Binding-site contacts:
Ligand atom C5 contacts residue LEU90 of chain 2.A at 4.4 Å (hydrophobic).
Ligand atom C1 contacts residue LEU90 of chain 2.A at 4.0 Å (hydrophobic).
Ligand atom C5 contacts residue PHE87 of chain 2.A at 3.9 Å (hydrophobic).
Ligand atom C8 contacts residue HIS53 of chain 2.A at 3.8 Å.
Ligand atom C3 contacts residue ILE85 of chain 2.A at 4.5 Å (hydrophobic).
Ligand atom C2 contacts residue GLU253 of chain 2.A at 4.1 Å.
Ligand atom C6 contacts residue LEU90 of chain 2.A at 4.0 Å (hydrophobic).
Ligand atom O3 contacts residue PRO153 of chain 2.A at 3.2 Å.
Ligand atom C5 contacts residue VAL93 of chain 2.A at 4.4 Å (hydrophobic).
Ligand atom O1 contacts residue HIS131 of chain 2.A at 2.8 Å (h-bond).
Ligand atom C2 contacts residue HIS154 of chain 2.A at 4.3 Å.
Ligand atom C6 contacts residue TRP99 of chain 2.A at 4.4 Å (hydrophobic).
Ligand atom O1 contacts residue LEU90 of chain 2.A at 3.9 Å.
Ligand atom O2 contacts residue HIS53 of chain 2.A at 3.8 Å.
Ligand atom O2 contacts residue HIS131 of chain 2.A at 3.1 Å.
Ligand atom C3 contacts residue PRO153 of chain 2.A at 4.4 Å (hydrophobic).
Ligand atom O1 contacts residue PHE48 of chain 2.A at 3.3 Å.
Ligand atom O3 contacts residue ILE85 of chain 2.A at 4.2 Å.
Ligand atom C2 contacts residue ILE159 of chain 2.A at 4.3 Å (hydrophobic).
Ligand atom C1 contacts residue ILE85 of chain 2.A at 4.4 Å (hydrophobic).
Ligand atom C7 contacts residue TRP99 of chain 2.A at 4.5 Å (hydrophobic).
Ligand atom C6 contacts residue VAL93 of chain 2.A at 3.9 Å (hydrophobic).
Ligand atom C3 contacts residue ILE159 of chain 2.A at 4.0 Å (hydrophobic).
Ligand atom C4 contacts residue PHE87 of chain 2.A at 3.7 Å (hydrophobic).
Ligand atom C7 contacts residue LEU90 of chain 2.A at 4.1 Å (hydrophobic).
Ligand atom C7 contacts residue THR102 of chain 2.A at 4.0 Å.
Ligand atom C8 contacts residue LEU90 of chain 2.A at 4.4 Å (hydrophobic).
Ligand atom O1 contacts residue HIS53 of chain 2.A at 3.7 Å.
Ligand atom C8 contacts residue PHE48 of chain 2.A at 4.4 Å (hydrophobic).
Ligand atom C8 contacts residue HIS131 of chain 2.A at 3.4 Å.
Ligand atom C4 contacts residue ILE159 of chain 2.A at 3.8 Å (hydrophobic).
Ligand atom O2 contacts residue ASP163 of chain 2.A at 3.9 Å.
Ligand atom C3 contacts residue PHE87 of chain 2.A at 4.0 Å (hydrophobic).
Ligand atom O1 contacts residue ILE85 of chain 2.A at 4.3 Å.
Ligand atom O3 contacts residue PHE87 of chain 2.A at 3.5 Å.

Sequence of chain 2.A:
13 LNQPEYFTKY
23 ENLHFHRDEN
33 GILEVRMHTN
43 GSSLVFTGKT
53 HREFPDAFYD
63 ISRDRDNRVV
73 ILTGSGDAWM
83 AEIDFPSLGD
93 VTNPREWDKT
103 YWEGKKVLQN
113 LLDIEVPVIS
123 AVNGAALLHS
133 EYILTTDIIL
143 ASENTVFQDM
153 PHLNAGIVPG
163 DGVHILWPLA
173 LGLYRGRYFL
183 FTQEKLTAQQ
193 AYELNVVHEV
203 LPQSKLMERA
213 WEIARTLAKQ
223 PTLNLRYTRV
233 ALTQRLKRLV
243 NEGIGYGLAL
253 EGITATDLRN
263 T

This protein binds this small molecule.
Small molecule (SMILES): O=C(O)C[C@H]1CCCC(=O)C1